Binding-site contacts:
Ligand atom NAA contacts residue LEU24 of chain 1.B at 3.5 Å.
Ligand atom CAI contacts residue ILE21 of chain 1.B at 3.7 Å (hydrophobic).
Ligand atom CAD contacts residue ALA130 of chain 1.B at 3.5 Å (hydrophobic).
Ligand atom CAQ contacts residue GLN54 of chain 1.B at 3.7 Å.
Ligand atom CAF contacts residue ASN128 of chain 1.B at 3.6 Å.
Ligand atom CAU contacts residue ILE21 of chain 1.B at 3.7 Å (hydrophobic).
Ligand atom OAB contacts residue VAL57 of chain 1.B at 3.4 Å.
Ligand atom CAK contacts residue ASP29 of chain 1.B at 3.5 Å.
Ligand atom CAT contacts residue ALA130 of chain 1.B at 3.8 Å (hydrophobic).
Ligand atom CAD contacts residue VAL57 of chain 1.B at 3.9 Å (hydrophobic).
Ligand atom CAQ contacts residue LEU24 of chain 1.B at 4.0 Å (hydrophobic).
Ligand atom CAL contacts residue ASP29 of chain 1.B at 3.0 Å.
Ligand atom CAJ contacts residue GLY127 of chain 1.B at 3.2 Å.
Ligand atom NAA contacts residue GLN54 of chain 1.B at 2.9 Å (h-bond).
Ligand atom NAP contacts residue ASP29 of chain 1.B at 2.8 Å (salt-bridge).
Ligand atom NAO contacts residue GLY127 of chain 1.B at 3.4 Å.
Ligand atom CAV contacts residue GLY127 of chain 1.B at 3.6 Å.
Ligand atom OAB contacts residue VAL94 of chain 1.B at 3.4 Å.
Ligand atom OAB contacts residue GLN54 of chain 1.B at 3.0 Å (h-bond).
Ligand atom CAS contacts residue GLY127 of chain 1.B at 3.9 Å.
Ligand atom CAU contacts residue GLY127 of chain 1.B at 3.4 Å.
Ligand atom CAI contacts residue ALA130 of chain 1.B at 3.9 Å (hydrophobic).
Ligand atom CAC contacts residue ALA130 of chain 1.B at 3.6 Å (hydrophobic).
Ligand atom CAC contacts residue ILE21 of chain 1.B at 3.5 Å (hydrophobic).
Ligand atom CAM contacts residue THR28 of chain 1.B at 3.4 Å.
Ligand atom CAU contacts residue ASP131 of chain 1.B at 4.0 Å.
Ligand atom NAA contacts residue ALA97 of chain 1.B at 3.8 Å.
Ligand atom CAK contacts residue GLU32 of chain 1.B at 3.8 Å.
Ligand atom CAJ contacts residue ASP131 of chain 1.B at 3.8 Å.
Ligand atom CAH contacts residue GLY127 of chain 1.B at 3.8 Å.
Ligand atom CAD contacts residue VAL94 of chain 1.B at 3.9 Å (hydrophobic).
Ligand atom CAI contacts residue ASP131 of chain 1.B at 3.5 Å.
Ligand atom CAH contacts residue ASN128 of chain 1.B at 3.6 Å.
Ligand atom CAN contacts residue ASP29 of chain 1.B at 3.5 Å.
Ligand atom CAL contacts residue GLU32 of chain 1.B at 3.7 Å.
Ligand atom CAJ contacts residue ILE21 of chain 1.B at 3.8 Å (hydrophobic).
Ligand atom CAM contacts residue VAL124 of chain 1.B at 3.7 Å (hydrophobic).
Ligand atom CAK contacts residue THR28 of chain 1.B at 3.7 Å.
Ligand atom NAX contacts residue GLY127 of chain 1.B at 3.4 Å (h-bond).
Ligand atom CAE contacts residue THR28 of chain 1.B at 3.5 Å.

Sequence of chain 1.B:
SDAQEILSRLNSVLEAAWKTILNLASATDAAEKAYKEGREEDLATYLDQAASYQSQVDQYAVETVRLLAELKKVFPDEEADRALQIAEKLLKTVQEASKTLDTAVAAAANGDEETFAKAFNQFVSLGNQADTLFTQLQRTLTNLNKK

This small molecule binds to this protein.
Small molecule (SMILES): NC(=O)c1cccc2cn(-c3ccc([C@@H]4CCCNC4)cc3)nc12